A small-molecule ligand and the protein it binds are described below.
Small molecule (SMILES): CC[C@H](C)[C@H](NC(=O)[C@H](CCC(N)=O)NC(=O)[C@@H]1CCCN1)C(=O)N[C@H](C(=O)N[C@@H](CC(N)=O)C(=O)N[C@@H](CCCN=C(N)N)C(=O)N1CCC[C@H]1C=O)[C@@H](C)CC

Binding-site contacts:
Ligand atom CG1 contacts residue THR99 of chain 1.C at 3.0 Å.
Ligand atom OE1 contacts residue LYS101 of chain 1.C at 3.6 Å.
Ligand atom CB contacts residue THR96 of chain 1.C at 3.1 Å.
Ligand atom O contacts residue PRO97 of chain 1.C at 3.5 Å.
Ligand atom CD contacts residue PHE102 of chain 1.C at 3.0 Å (hydrophobic).
Ligand atom N contacts residue ASP94 of chain 1.C at 3.3 Å (salt-bridge).
Ligand atom O contacts residue THR99 of chain 1.C at 3.1 Å.
Ligand atom OE1 contacts residue THR99 of chain 1.C at 3.5 Å.
Ligand atom N contacts residue THR100 of chain 1.C at 2.7 Å (h-bond).
Ligand atom CB contacts residue ASP94 of chain 1.C at 3.2 Å.
Ligand atom N contacts residue ILE41 of chain 1.C at 3.0 Å (h-bond).
Ligand atom C contacts residue THR100 of chain 1.C at 3.4 Å.
Ligand atom O contacts residue LYS101 of chain 1.C at 3.4 Å.
Ligand atom N contacts residue VAL43 of chain 1.C at 2.9 Å (h-bond).
Ligand atom N contacts residue ASP40 of chain 1.C at 3.2 Å (salt-bridge).
Ligand atom O contacts residue GLY98 of chain 1.C at 3.5 Å (h-bond).
Ligand atom CA contacts residue THR100 of chain 1.C at 3.3 Å.
Ligand atom CB contacts residue ASP94 of chain 1.C at 3.4 Å.
Ligand atom O contacts residue THR42 of chain 1.C at 3.5 Å.
Ligand atom O contacts residue ASP94 of chain 1.C at 3.6 Å (salt-bridge).
Ligand atom O contacts residue THR100 of chain 1.C at 2.8 Å (h-bond).
Ligand atom CB contacts residue THR99 of chain 1.C at 3.4 Å.
Ligand atom CA contacts residue THR99 of chain 1.C at 3.3 Å.
Ligand atom ND2 contacts residue ASP92 of chain 1.C at 3.0 Å (salt-bridge).
Ligand atom CG contacts residue ASP94 of chain 1.C at 3.1 Å.
Ligand atom N contacts residue ASP94 of chain 1.C at 3.3 Å (salt-bridge).
Ligand atom OD1 contacts residue ASP92 of chain 1.C at 2.4 Å (salt-bridge).
Ligand atom N contacts residue GLY98 of chain 1.C at 2.9 Å (h-bond).
Ligand atom N contacts residue PHE102 of chain 1.C at 3.2 Å (h-bond).
Ligand atom O contacts residue ILE41 of chain 1.C at 3.0 Å (h-bond).
Ligand atom O contacts residue VAL43 of chain 1.C at 2.8 Å (h-bond).
Ligand atom CA contacts residue ASP94 of chain 1.C at 3.3 Å.
Ligand atom ND2 contacts residue THR96 of chain 1.C at 3.1 Å (h-bond).
Ligand atom CG contacts residue LYS95 of chain 1.C at 3.3 Å.
Ligand atom ND2 contacts residue ILE75 of chain 1.C at 2.8 Å (h-bond).
Ligand atom O contacts residue PHE102 of chain 1.C at 3.0 Å (h-bond).
Ligand atom CG contacts residue ASP92 of chain 1.C at 3.2 Å.
Ligand atom O contacts residue ASP40 of chain 1.C at 3.3 Å.
Ligand atom CD1 contacts residue ILE41 of chain 1.C at 3.5 Å (hydrophobic).
Ligand atom O contacts residue THR44 of chain 1.C at 3.2 Å (h-bond).

Sequence of chain 1.C:
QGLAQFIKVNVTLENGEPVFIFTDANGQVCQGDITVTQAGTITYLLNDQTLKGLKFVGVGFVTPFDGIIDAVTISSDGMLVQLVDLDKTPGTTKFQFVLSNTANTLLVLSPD